Sequence of chain 1.A:
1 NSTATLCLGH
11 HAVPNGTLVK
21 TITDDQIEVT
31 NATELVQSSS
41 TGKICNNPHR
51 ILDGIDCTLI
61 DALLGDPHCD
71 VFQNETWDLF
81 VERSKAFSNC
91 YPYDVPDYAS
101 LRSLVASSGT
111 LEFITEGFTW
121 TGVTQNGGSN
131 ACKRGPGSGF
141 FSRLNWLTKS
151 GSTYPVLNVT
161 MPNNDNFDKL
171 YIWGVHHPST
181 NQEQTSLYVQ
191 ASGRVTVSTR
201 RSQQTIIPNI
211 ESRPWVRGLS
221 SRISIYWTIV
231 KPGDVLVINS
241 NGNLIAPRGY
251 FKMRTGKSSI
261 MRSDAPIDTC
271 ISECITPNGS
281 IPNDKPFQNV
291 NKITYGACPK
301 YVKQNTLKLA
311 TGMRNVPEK

Binding-site contacts:
Ligand atom C4 contacts residue ASN15 of chain 1.A at 3.9 Å.
Ligand atom C8 contacts residue PRO14 of chain 1.A at 4.4 Å (hydrophobic).
Ligand atom O4 contacts residue ASP1 of chain 1.K at 4.5 Å.
Ligand atom N2 contacts residue ASN15 of chain 1.A at 3.4 Å (h-bond).
Ligand atom O7 contacts residue ASN15 of chain 1.A at 3.8 Å.
Ligand atom C7 contacts residue ASN15 of chain 1.A at 3.8 Å.
Ligand atom C2 contacts residue ASN15 of chain 1.A at 2.6 Å.
Ligand atom C3 contacts residue ASN15 of chain 1.A at 3.8 Å.
Ligand atom C1 contacts residue ASN15 of chain 1.A at 1.4 Å.
Ligand atom C8 contacts residue ASN15 of chain 1.A at 4.5 Å.
Ligand atom N2 contacts residue PRO14 of chain 1.A at 4.3 Å.
Ligand atom O5 contacts residue ASN15 of chain 1.A at 2.0 Å (h-bond).
Ligand atom O6 contacts residue ASN15 of chain 1.A at 4.0 Å.
Ligand atom C6 contacts residue ASN15 of chain 1.A at 4.3 Å.
Ligand atom C5 contacts residue ASN15 of chain 1.A at 3.4 Å.

Sequence of chain 1.K:
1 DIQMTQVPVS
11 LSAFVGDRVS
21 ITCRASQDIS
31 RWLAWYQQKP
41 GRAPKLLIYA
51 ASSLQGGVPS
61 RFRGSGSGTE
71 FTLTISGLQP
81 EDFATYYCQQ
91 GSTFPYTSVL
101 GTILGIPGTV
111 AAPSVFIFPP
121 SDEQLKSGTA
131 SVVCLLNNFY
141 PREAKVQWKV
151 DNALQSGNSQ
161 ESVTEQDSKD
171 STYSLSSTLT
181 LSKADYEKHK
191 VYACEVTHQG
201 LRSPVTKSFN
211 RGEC

The protein below binds the small molecule below.
Small molecule (SMILES): CC(=O)N[C@@H]1[C@@H](O)[C@H](O)[C@@H](CO)O[C@H]1O